Sequence of chain 1.B:
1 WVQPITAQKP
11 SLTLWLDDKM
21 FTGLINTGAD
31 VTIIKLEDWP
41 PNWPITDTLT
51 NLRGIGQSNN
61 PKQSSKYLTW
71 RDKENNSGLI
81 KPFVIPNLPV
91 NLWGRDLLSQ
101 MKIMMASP

Binding-site contacts:
Ligand atom O contacts residue LEU52 of chain 1.B at 3.6 Å.
Ligand atom N contacts residue ASN51 of chain 1.B at 3.5 Å (h-bond).
Ligand atom O contacts residue ASP30 of chain 1.B at 3.0 Å (salt-bridge).
Ligand atom O contacts residue GLY28 of chain 1.A at 3.3 Å (h-bond).
Ligand atom CH contacts residue ASN26 of chain 1.A at 3.6 Å.
Ligand atom CA contacts residue ARG53 of chain 1.B at 3.1 Å.
Ligand atom N contacts residue GLY28 of chain 1.B at 3.2 Å (h-bond).
Ligand atom O contacts residue ARG53 of chain 1.A at 2.4 Å (salt-bridge).
Ligand atom C contacts residue ARG53 of chain 1.A at 3.5 Å.
Ligand atom CA contacts residue ASP30 of chain 1.B at 3.6 Å.
Ligand atom O contacts residue ALA29 of chain 1.B at 3.4 Å.
Ligand atom CD1 contacts residue LEU92 of chain 1.A at 3.6 Å (hydrophobic).
Ligand atom CG2 contacts residue LYS9 of chain 1.B at 3.0 Å.
Ligand atom O contacts residue ASP30 of chain 1.A at 3.0 Å (salt-bridge).
Ligand atom CB contacts residue ARG53 of chain 1.B at 3.6 Å.
Ligand atom C contacts residue ASP30 of chain 1.B at 3.5 Å.
Ligand atom OH contacts residue ASN26 of chain 1.B at 3.0 Å (h-bond).
Ligand atom CA contacts residue GLY28 of chain 1.A at 3.4 Å.
Ligand atom CD2 contacts residue ARG53 of chain 1.B at 3.6 Å.
Ligand atom O contacts residue ASN51 of chain 1.B at 3.4 Å (h-bond).
Ligand atom CB contacts residue ASN26 of chain 1.A at 3.6 Å.
Ligand atom CG contacts residue LEU92 of chain 1.A at 3.7 Å (hydrophobic).
Ligand atom SD contacts residue ILE33 of chain 1.A at 3.5 Å.
Ligand atom N contacts residue ASP30 of chain 1.B at 2.7 Å (salt-bridge).
Ligand atom CD2 contacts residue GLY28 of chain 1.B at 3.4 Å.
Ligand atom N contacts residue ARG53 of chain 1.B at 2.9 Å (salt-bridge).
Ligand atom O contacts residue GLY54 of chain 1.B at 3.4 Å.
Ligand atom CE1 contacts residue GLY54 of chain 1.B at 3.6 Å.
Ligand atom O contacts residue ARG53 of chain 1.B at 3.2 Å (salt-bridge).
Ligand atom CA contacts residue ASP30 of chain 1.A at 3.3 Å.
Ligand atom C contacts residue ASP30 of chain 1.A at 3.5 Å.
Ligand atom CZ contacts residue PRO89 of chain 1.A at 3.5 Å (hydrophobic).
Ligand atom N contacts residue GLY28 of chain 1.A at 3.5 Å (h-bond).
Ligand atom CG contacts residue LEU52 of chain 1.B at 3.2 Å (hydrophobic).
Ligand atom CD1 contacts residue LYS9 of chain 1.A at 3.5 Å.
Ligand atom O contacts residue ASP30 of chain 1.A at 3.3 Å (salt-bridge).
Ligand atom CA contacts residue ASP30 of chain 1.B at 3.5 Å.
Ligand atom OH contacts residue ASN26 of chain 1.A at 2.9 Å (h-bond).
Ligand atom C contacts residue ARG53 of chain 1.B at 3.5 Å.
Ligand atom CD contacts residue ASN51 of chain 1.B at 3.5 Å.

The protein below binds the small molecule below.
Small molecule (SMILES): COc1ccc(C[C@H](NC(=O)[C@@H]2CCCN2)C(=O)N[C@H](C(=O)N[C@@H](Cc2ccccc2)[C@@H](O)CC(=O)N[C@@H](C)C(=O)N[C@@H](CCSC)C(=O)N[C@H](C(=O)O)[C@@H](C)O)C(C)C)cc1

Sequence of chain 1.A:
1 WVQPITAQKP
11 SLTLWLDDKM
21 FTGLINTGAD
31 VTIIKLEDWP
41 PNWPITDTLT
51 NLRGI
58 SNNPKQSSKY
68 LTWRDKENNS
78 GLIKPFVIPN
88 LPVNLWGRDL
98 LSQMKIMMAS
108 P